Binding-site contacts:
Ligand atom OP2 contacts residue GLY49 of chain 25.E at 4.2 Å.
Ligand atom C4 contacts residue TRP47 of chain 25.D at 3.9 Å (hydrophobic).
Ligand atom C1' contacts residue TRP47 of chain 25.D at 4.3 Å (hydrophobic).
Ligand atom C5' contacts residue VAL178 of chain 25.E at 4.5 Å (hydrophobic).
Ligand atom C2 contacts residue TRP47 of chain 25.D at 4.2 Å (hydrophobic).
Ligand atom N6 contacts residue TRP47 of chain 25.D at 3.8 Å.
Ligand atom N9 contacts residue TRP47 of chain 25.D at 3.9 Å.
Ligand atom OP2 contacts residue VAL178 of chain 25.E at 4.5 Å.
Ligand atom N1 contacts residue TRP47 of chain 25.D at 4.3 Å.
Ligand atom N6 contacts residue THR48 of chain 25.D at 3.3 Å (h-bond).
Ligand atom O4' contacts residue TRP47 of chain 25.D at 4.1 Å.
Ligand atom O4' contacts residue LYS143 of chain 25.D at 4.1 Å.
Ligand atom N3 contacts residue TRP47 of chain 25.D at 4.1 Å.
Ligand atom N7 contacts residue TRP47 of chain 25.D at 3.7 Å.
Ligand atom C6 contacts residue TRP47 of chain 25.D at 3.9 Å (hydrophobic).
Ligand atom N6 contacts residue TYR50 of chain 25.D at 4.2 Å.
Ligand atom C8 contacts residue TRP47 of chain 25.D at 3.8 Å (hydrophobic).
Ligand atom C5 contacts residue TRP47 of chain 25.D at 3.8 Å (hydrophobic).
Ligand atom C6 contacts residue THR48 of chain 25.D at 4.2 Å.
Ligand atom N1 contacts residue THR48 of chain 25.D at 4.0 Å.

This protein binds this small molecule.
Small molecule (SMILES): Nc1ncnc2c1ncn2[C@@H]1O[C@H](COO[C@@H]2C[C@@H](CO[P](=O)(O)O[C@H]3[C@@H](O)[C@H](n4cnc5c(N)ncnc54)O[C@@H]3COP(=O)=O)O[C@H]2n2ccc(=O)[nH]c2=O)[C@@H](OOP(O)OC[C@H]2O[C@@H](n3ccc(=O)[nH]c3=O)[C@H](O)[C@@H]2O)[C@H]1O.Op1oo1

Sequence of chain 25.D:
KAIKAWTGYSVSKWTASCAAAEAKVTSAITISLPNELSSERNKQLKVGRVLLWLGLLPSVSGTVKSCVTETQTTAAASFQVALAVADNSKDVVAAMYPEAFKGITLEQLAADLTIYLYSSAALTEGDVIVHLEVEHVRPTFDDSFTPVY

Sequence of chain 25.E:
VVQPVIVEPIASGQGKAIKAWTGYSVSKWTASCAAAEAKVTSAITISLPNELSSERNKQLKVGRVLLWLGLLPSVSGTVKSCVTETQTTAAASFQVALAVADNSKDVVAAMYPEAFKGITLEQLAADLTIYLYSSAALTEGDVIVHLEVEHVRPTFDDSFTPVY